Binding-site contacts:
Ligand atom C4 contacts residue ASN61 of chain 1.G at 4.3 Å.
Ligand atom O7 contacts residue ASN61 of chain 1.G at 3.8 Å.
Ligand atom C2 contacts residue ASN61 of chain 1.G at 2.5 Å.
Ligand atom C3 contacts residue ASN61 of chain 1.G at 3.8 Å.
Ligand atom C5 contacts residue TYR28 of chain 1.G at 4.0 Å (hydrophobic).
Ligand atom N2 contacts residue ASN61 of chain 1.G at 2.8 Å (h-bond).
Ligand atom C1 contacts residue ASN61 of chain 1.G at 1.4 Å.
Ligand atom C8 contacts residue ASN61 of chain 1.G at 3.6 Å.
Ligand atom C7 contacts residue ASN61 of chain 1.G at 3.3 Å.
Ligand atom C5 contacts residue ASN61 of chain 1.G at 3.6 Å.
Ligand atom N2 contacts residue TYR28 of chain 1.G at 4.4 Å.
Ligand atom C2 contacts residue TYR28 of chain 1.G at 4.5 Å (hydrophobic).
Ligand atom O5 contacts residue ASN61 of chain 1.G at 2.4 Å (h-bond).
Ligand atom O5 contacts residue TYR28 of chain 1.G at 4.0 Å.
Ligand atom C1 contacts residue TYR28 of chain 1.G at 3.5 Å (hydrophobic).

Sequence of chain 1.G:
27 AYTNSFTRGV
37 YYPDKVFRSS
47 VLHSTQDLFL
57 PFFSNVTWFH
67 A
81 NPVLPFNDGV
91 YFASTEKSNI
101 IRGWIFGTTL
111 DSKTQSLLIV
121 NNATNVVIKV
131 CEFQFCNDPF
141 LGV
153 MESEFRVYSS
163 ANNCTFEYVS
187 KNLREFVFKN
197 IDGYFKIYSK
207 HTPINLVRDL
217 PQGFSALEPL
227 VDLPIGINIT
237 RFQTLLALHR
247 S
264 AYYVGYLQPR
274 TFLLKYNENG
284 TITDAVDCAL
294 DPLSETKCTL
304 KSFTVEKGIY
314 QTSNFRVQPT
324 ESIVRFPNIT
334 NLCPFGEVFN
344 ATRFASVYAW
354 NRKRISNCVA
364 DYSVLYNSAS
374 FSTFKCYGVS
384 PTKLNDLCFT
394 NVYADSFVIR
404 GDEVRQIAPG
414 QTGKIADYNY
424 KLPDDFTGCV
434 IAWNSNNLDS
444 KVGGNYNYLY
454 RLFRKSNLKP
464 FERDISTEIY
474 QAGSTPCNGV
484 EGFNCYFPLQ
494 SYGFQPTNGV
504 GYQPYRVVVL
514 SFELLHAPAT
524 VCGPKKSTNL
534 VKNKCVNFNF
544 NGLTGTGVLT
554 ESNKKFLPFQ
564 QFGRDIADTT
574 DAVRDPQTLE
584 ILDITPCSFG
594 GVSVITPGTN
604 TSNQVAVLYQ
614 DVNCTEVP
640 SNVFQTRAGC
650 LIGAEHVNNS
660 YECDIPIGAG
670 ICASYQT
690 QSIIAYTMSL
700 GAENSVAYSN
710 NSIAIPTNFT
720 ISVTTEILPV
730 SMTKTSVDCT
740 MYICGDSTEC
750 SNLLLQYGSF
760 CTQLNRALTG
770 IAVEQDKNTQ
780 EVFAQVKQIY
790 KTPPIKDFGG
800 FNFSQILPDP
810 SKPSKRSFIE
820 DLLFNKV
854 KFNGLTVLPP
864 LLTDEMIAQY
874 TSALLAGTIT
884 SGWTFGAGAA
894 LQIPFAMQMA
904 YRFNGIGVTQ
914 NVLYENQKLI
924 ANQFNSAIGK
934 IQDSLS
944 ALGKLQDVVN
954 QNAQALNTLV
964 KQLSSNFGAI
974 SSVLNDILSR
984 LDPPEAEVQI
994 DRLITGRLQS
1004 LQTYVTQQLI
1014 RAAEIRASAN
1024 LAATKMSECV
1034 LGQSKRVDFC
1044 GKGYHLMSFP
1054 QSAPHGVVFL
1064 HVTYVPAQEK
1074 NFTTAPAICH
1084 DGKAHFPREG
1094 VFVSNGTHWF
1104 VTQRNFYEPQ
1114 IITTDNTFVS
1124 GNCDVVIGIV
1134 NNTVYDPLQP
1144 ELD

This small molecule binds to this protein.
Small molecule (SMILES): CC(=O)N[C@@H]1[C@@H](O)[C@H](O)[C@@H](CO)O[C@H]1O